The protein below binds the small molecule below.
Small molecule (SMILES): O=c1ccn([C@H]2C[C@H](OP(=O)(O)O)[C@@H](CO)O2)c(=O)[nH]1

Binding-site contacts:
Ligand atom O4 contacts residue ASP104 of chain 1.A at 3.6 Å.
Ligand atom O1P contacts residue LYS59 of chain 1.A at 3.8 Å.
Ligand atom C4 contacts residue PHE52 of chain 1.A at 3.7 Å (hydrophobic).
Ligand atom C4' contacts residue 3PD1 of chain 1.B at 3.8 Å.
Ligand atom N1 contacts residue THR91 of chain 1.A at 3.7 Å.
Ligand atom C2 contacts residue ARG106 of chain 1.A at 3.7 Å.
Ligand atom N3 contacts residue ASP104 of chain 1.A at 3.6 Å.
Ligand atom C5' contacts residue GLN92 of chain 1.A at 3.3 Å.
Ligand atom O2 contacts residue PHE52 of chain 1.A at 3.3 Å (h-bond).
Ligand atom C1' contacts residue ARG55 of chain 1.A at 3.6 Å.
Ligand atom O2 contacts residue ARG55 of chain 1.A at 3.7 Å.
Ligand atom C5 contacts residue ASP104 of chain 1.A at 3.3 Å.
Ligand atom O3' contacts residue LYS59 of chain 1.A at 3.5 Å.
Ligand atom O2P contacts residue LYS59 of chain 1.A at 3.1 Å (salt-bridge).
Ligand atom N3 contacts residue PHE52 of chain 1.A at 2.7 Å (h-bond).
Ligand atom C2 contacts residue THR91 of chain 1.A at 3.6 Å.
Ligand atom O4' contacts residue THR91 of chain 1.A at 3.5 Å (h-bond).
Ligand atom C4 contacts residue SER51 of chain 1.A at 3.6 Å.
Ligand atom O4 contacts residue SER51 of chain 1.A at 2.6 Å (h-bond).
Ligand atom O2 contacts residue LYS54 of chain 1.A at 2.8 Å (salt-bridge).
Ligand atom C5' contacts residue THR91 of chain 1.A at 3.8 Å.
Ligand atom C3' contacts residue 3PD1 of chain 1.B at 3.8 Å.
Ligand atom O4' contacts residue ARG55 of chain 1.A at 3.1 Å.
Ligand atom O4 contacts residue ILE107 of chain 1.A at 3.8 Å.
Ligand atom O2 contacts residue ASP53 of chain 1.A at 3.6 Å.
Ligand atom C6 contacts residue GLN92 of chain 1.A at 3.6 Å.
Ligand atom N1 contacts residue ASP104 of chain 1.A at 3.7 Å.
Ligand atom O1P contacts residue SER56 of chain 1.A at 2.7 Å (h-bond).
Ligand atom O2 contacts residue ARG106 of chain 1.A at 3.7 Å.
Ligand atom N3 contacts residue ARG106 of chain 1.A at 3.7 Å.
Ligand atom C6 contacts residue ASP104 of chain 1.A at 3.4 Å.
Ligand atom O4 contacts residue PHE52 of chain 1.A at 3.8 Å.
Ligand atom O3' contacts residue ARG55 of chain 1.A at 3.7 Å.
Ligand atom C4 contacts residue ASP104 of chain 1.A at 3.4 Å.
Ligand atom C5 contacts residue GLN92 of chain 1.A at 3.3 Å.
Ligand atom O5' contacts residue 3PD1 of chain 1.B at 1.6 Å.
Ligand atom O4 contacts residue VAL82 of chain 1.A at 3.6 Å.
Ligand atom O1P contacts residue ARG55 of chain 1.A at 3.8 Å.
Ligand atom C5' contacts residue 3PD1 of chain 1.B at 2.6 Å.
Ligand atom C2 contacts residue PHE52 of chain 1.A at 3.5 Å (hydrophobic).

Sequence of chain 1.A:
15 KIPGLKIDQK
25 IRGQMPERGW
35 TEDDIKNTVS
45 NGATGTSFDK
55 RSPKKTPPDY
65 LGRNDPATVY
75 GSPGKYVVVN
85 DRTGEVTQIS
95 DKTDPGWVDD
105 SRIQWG